This small molecule binds to this protein.
Small molecule (SMILES): C/C1=C/C(=O)O[C@@H]2C[C@@H](CC[C@H](C)/C=C\CC1)O[C@@](O)([C@@H]1CSC(=O)N1)C2

Sequence of chain 1.A:
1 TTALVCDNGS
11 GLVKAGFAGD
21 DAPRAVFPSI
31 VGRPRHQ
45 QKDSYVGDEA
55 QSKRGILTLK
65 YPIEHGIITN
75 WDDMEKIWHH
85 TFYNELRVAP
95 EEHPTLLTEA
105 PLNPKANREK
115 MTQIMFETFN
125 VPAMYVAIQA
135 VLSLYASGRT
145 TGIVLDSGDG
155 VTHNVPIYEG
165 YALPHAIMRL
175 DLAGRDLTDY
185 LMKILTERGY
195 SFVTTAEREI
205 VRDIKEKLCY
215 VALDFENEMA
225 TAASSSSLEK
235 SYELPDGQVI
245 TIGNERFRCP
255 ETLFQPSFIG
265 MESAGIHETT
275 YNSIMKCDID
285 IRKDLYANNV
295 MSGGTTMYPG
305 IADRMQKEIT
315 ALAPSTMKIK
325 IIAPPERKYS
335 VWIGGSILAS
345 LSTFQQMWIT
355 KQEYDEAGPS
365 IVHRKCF

Binding-site contacts:
Ligand atom C9 contacts residue TYR65 of chain 1.A at 3.4 Å (hydrophobic).
Ligand atom C12 contacts residue GLY11 of chain 1.A at 3.1 Å.
Ligand atom O3 contacts residue TYR65 of chain 1.A at 2.9 Å (h-bond).
Ligand atom C9 contacts residue GLU203 of chain 1.A at 3.7 Å.
Ligand atom C19 contacts residue ARG206 of chain 1.A at 3.6 Å.
Ligand atom C20 contacts residue ARG58 of chain 1.A at 3.5 Å.
Ligand atom O4 contacts residue GLU203 of chain 1.A at 2.8 Å (salt-bridge).
Ligand atom C18 contacts residue ASP153 of chain 1.A at 3.7 Å.
Ligand atom C18 contacts residue THR182 of chain 1.A at 3.7 Å.
Ligand atom C20 contacts residue GLU203 of chain 1.A at 3.3 Å.
Ligand atom C7 contacts residue GLN55 of chain 1.A at 3.5 Å.
Ligand atom O5 contacts residue ARG206 of chain 1.A at 3.6 Å.
Ligand atom S1 contacts residue ARG202 of chain 1.A at 3.5 Å.
Ligand atom C1 contacts residue LEU12 of chain 1.A at 3.7 Å (hydrophobic).
Ligand atom S1 contacts residue GLU203 of chain 1.A at 3.6 Å.
Ligand atom O2 contacts residue LEU12 of chain 1.A at 3.7 Å.
Ligand atom C3 contacts residue ARG206 of chain 1.A at 3.6 Å.
Ligand atom C20 contacts residue GLN55 of chain 1.A at 3.0 Å.
Ligand atom C10 contacts residue TYR65 of chain 1.A at 3.3 Å (hydrophobic).
Ligand atom C8 contacts residue GLU203 of chain 1.A at 3.2 Å.
Ligand atom C17 contacts residue GLU203 of chain 1.A at 3.3 Å.
Ligand atom O3 contacts residue GLU203 of chain 1.A at 3.5 Å (salt-bridge).
Ligand atom C14 contacts residue ASP153 of chain 1.A at 3.6 Å.
Ligand atom C5 contacts residue GLU203 of chain 1.A at 3.3 Å.
Ligand atom O4 contacts residue ARG206 of chain 1.A at 2.9 Å (salt-bridge).
Ligand atom O5 contacts residue GLY178 of chain 1.A at 3.7 Å.
Ligand atom O5 contacts residue ARG179 of chain 1.A at 3.6 Å.
Ligand atom N1 contacts residue ASP153 of chain 1.A at 2.9 Å (salt-bridge).
Ligand atom C2 contacts residue ARG206 of chain 1.A at 3.4 Å.
Ligand atom C17 contacts residue ARG202 of chain 1.A at 3.7 Å.
Ligand atom C16 contacts residue ASP153 of chain 1.A at 3.8 Å.
Ligand atom O1 contacts residue LEU12 of chain 1.A at 3.8 Å.
Ligand atom C13 contacts residue GLY11 of chain 1.A at 3.6 Å.
Ligand atom O5 contacts residue ASP153 of chain 1.A at 3.7 Å.
Ligand atom C11 contacts residue TYR65 of chain 1.A at 3.6 Å (hydrophobic).
Ligand atom C15 contacts residue GLU203 of chain 1.A at 3.6 Å.
Ligand atom C5 contacts residue ARG206 of chain 1.A at 3.8 Å.
Ligand atom N1 contacts residue ARG179 of chain 1.A at 3.6 Å.
Ligand atom C18 contacts residue ARG206 of chain 1.A at 3.6 Å.
Ligand atom O5 contacts residue THR182 of chain 1.A at 2.7 Å (h-bond).